This protein binds this small molecule.
Small molecule (SMILES): CC(=O)N[C@@H]1[C@@H](O)[C@H](O)[C@@H](CO)O[C@H]1O

Binding-site contacts:
Ligand atom C3 contacts residue ASN15 of chain 1.C at 3.9 Å.
Ligand atom C7 contacts residue THR30 of chain 1.C at 4.3 Å.
Ligand atom O7 contacts residue THR17 of chain 1.C at 4.4 Å.
Ligand atom N2 contacts residue ASN15 of chain 1.C at 3.0 Å (h-bond).
Ligand atom C4 contacts residue ASN15 of chain 1.C at 4.3 Å.
Ligand atom C7 contacts residue THR17 of chain 1.C at 4.2 Å.
Ligand atom O7 contacts residue ASN31 of chain 1.C at 4.3 Å.
Ligand atom C8 contacts residue THR30 of chain 1.C at 3.1 Å.
Ligand atom C8 contacts residue ASN15 of chain 1.C at 3.7 Å.
Ligand atom C2 contacts residue ASN15 of chain 1.C at 2.6 Å.
Ligand atom C7 contacts residue ASN31 of chain 1.C at 4.0 Å.
Ligand atom O5 contacts residue ASN15 of chain 1.C at 2.4 Å (h-bond).
Ligand atom C8 contacts residue THR17 of chain 1.C at 3.1 Å.
Ligand atom N2 contacts residue THR30 of chain 1.C at 4.3 Å.
Ligand atom C5 contacts residue ASN15 of chain 1.C at 3.8 Å.
Ligand atom C1 contacts residue ASN15 of chain 1.C at 1.5 Å.
Ligand atom C7 contacts residue ASN15 of chain 1.C at 3.9 Å.
Ligand atom O7 contacts residue ASN15 of chain 1.C at 4.4 Å.
Ligand atom C8 contacts residue ASN31 of chain 1.C at 3.6 Å.

Sequence of chain 1.C:
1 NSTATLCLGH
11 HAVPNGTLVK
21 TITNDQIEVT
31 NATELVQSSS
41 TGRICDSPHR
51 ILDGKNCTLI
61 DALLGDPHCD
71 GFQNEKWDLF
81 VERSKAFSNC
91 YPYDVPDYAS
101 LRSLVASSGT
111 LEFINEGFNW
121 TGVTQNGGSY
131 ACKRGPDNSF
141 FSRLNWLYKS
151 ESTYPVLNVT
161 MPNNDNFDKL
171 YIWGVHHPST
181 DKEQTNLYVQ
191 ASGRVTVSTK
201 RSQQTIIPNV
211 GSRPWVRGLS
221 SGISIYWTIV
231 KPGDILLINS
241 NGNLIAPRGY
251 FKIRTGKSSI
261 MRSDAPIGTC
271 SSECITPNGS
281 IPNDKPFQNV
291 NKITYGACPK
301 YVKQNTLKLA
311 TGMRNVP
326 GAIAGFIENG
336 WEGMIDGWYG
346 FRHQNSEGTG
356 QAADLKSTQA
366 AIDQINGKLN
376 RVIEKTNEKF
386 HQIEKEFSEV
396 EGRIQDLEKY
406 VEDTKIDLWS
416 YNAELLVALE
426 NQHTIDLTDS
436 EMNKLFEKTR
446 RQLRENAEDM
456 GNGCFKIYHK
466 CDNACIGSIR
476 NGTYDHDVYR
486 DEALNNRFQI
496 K